Binding-site contacts:
Ligand atom C6 contacts residue TYR240 of chain 1.F at 3.5 Å (hydrophobic).
Ligand atom O3 contacts residue SER19 of chain 1.H at 3.4 Å.
Ligand atom O5 contacts residue CYS132 of chain 1.H at 3.1 Å (h-bond).
Ligand atom C6 contacts residue ILE91 of chain 1.H at 3.4 Å (hydrophobic).
Ligand atom C4 contacts residue ILE91 of chain 1.H at 3.4 Å (hydrophobic).
Ligand atom N3 contacts residue THR92 of chain 1.H at 3.3 Å.
Ligand atom O8 contacts residue LEU93 of chain 1.H at 3.3 Å (h-bond).
Ligand atom O2 contacts residue THR11 of chain 1.H at 3.4 Å (h-bond).
Ligand atom N3 contacts residue ILE91 of chain 1.H at 3.4 Å (h-bond).
Ligand atom C12 contacts residue TYR240 of chain 1.F at 3.4 Å (hydrophobic).
Ligand atom O9 contacts residue ASN134 of chain 1.H at 2.9 Å (h-bond).
Ligand atom O9 contacts residue GLY133 of chain 1.H at 3.3 Å.
Ligand atom O7 contacts residue ILE91 of chain 1.H at 2.7 Å (h-bond).
Ligand atom C16 contacts residue ASP136 of chain 1.H at 3.4 Å.
Ligand atom O1 contacts residue THR11 of chain 1.H at 2.5 Å (h-bond).
Ligand atom O9 contacts residue ASP136 of chain 1.H at 2.8 Å (salt-bridge).
Ligand atom O4 contacts residue PRO90 of chain 1.H at 3.5 Å.
Ligand atom N5 contacts residue ASP136 of chain 1.H at 2.8 Å (salt-bridge).
Ligand atom N5 contacts residue ILE91 of chain 1.H at 3.5 Å.
Ligand atom C14 contacts residue ILE91 of chain 1.H at 3.2 Å (hydrophobic).
Ligand atom C13 contacts residue ILE91 of chain 1.H at 3.1 Å (hydrophobic).
Ligand atom N3 contacts residue TYR240 of chain 1.F at 3.4 Å.
Ligand atom N1 contacts residue ILE91 of chain 1.H at 3.2 Å (h-bond).
Ligand atom O3 contacts residue GLN20 of chain 1.H at 2.7 Å (h-bond).
Ligand atom C16 contacts residue ASN134 of chain 1.H at 3.4 Å.
Ligand atom O8 contacts residue ASN94 of chain 1.H at 3.0 Å (h-bond).
Ligand atom O3 contacts residue ARG13 of chain 1.H at 3.1 Å (salt-bridge).
Ligand atom O2 contacts residue THR21 of chain 1.H at 2.9 Å (h-bond).
Ligand atom N3 contacts residue LEU93 of chain 1.H at 3.1 Å (h-bond).
Ligand atom C5 contacts residue ASN134 of chain 1.H at 3.5 Å.
Ligand atom O9 contacts residue GLU135 of chain 1.H at 2.7 Å (salt-bridge).
Ligand atom C12 contacts residue ILE91 of chain 1.H at 3.5 Å (hydrophobic).
Ligand atom O1 contacts residue ARG13 of chain 1.H at 2.9 Å (salt-bridge).
Ligand atom N4 contacts residue ASN134 of chain 1.H at 3.1 Å (h-bond).
Ligand atom O7 contacts residue CYS132 of chain 1.H at 3.5 Å (h-bond).
Ligand atom O2 contacts residue SER19 of chain 1.H at 2.6 Å (h-bond).
Ligand atom O7 contacts residue GLY133 of chain 1.H at 3.5 Å.
Ligand atom C14 contacts residue TYR240 of chain 1.F at 3.5 Å (hydrophobic).
Ligand atom O2 contacts residue GLN20 of chain 1.H at 3.3 Å (h-bond).
Ligand atom P1 contacts residue THR11 of chain 1.H at 3.5 Å.

Sequence of chain 1.H:
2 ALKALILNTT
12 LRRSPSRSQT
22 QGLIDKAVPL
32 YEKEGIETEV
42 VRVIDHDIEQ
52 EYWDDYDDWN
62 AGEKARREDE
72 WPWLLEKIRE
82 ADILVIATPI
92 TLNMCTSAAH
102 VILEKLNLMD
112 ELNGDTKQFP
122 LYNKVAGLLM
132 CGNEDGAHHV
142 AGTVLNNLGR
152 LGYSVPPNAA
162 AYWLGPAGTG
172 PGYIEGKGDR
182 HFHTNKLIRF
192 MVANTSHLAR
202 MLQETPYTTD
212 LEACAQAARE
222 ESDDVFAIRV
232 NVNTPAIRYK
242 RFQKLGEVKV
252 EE

The protein below binds the small molecule below.
Small molecule (SMILES): Cc1cc2nc3c(=O)[nH]c(=O)[nH]c3[n+](CC(=O)[C@@H](O)[C@@H](O)COP(=O)(O)O)c2cc1N

Sequence of chain 1.E:
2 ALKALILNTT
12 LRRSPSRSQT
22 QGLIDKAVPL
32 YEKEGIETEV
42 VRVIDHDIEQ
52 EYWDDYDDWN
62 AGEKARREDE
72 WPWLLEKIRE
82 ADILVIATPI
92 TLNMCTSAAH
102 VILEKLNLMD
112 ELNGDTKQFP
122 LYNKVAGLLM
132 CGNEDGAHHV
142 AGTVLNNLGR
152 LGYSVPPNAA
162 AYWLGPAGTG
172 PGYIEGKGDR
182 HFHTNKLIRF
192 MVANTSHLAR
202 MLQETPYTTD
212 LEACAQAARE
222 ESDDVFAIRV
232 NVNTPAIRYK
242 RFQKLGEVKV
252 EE

Sequence of chain 1.F:
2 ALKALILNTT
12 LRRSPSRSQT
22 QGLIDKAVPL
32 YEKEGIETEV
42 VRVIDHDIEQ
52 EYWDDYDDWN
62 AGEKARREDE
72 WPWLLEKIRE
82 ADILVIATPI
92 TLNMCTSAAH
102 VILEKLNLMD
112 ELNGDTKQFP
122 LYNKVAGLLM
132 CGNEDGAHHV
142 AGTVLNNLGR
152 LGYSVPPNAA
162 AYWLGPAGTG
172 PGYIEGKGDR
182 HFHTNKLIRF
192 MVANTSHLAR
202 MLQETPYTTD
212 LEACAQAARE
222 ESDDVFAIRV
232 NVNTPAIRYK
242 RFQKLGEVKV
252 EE